Binding-site contacts:
Ligand atom CAP contacts residue ILE50 of chain 1.A at 3.5 Å (hydrophobic).
Ligand atom CLAR contacts residue GLU17 of chain 1.A at 3.6 Å.
Ligand atom OAZ contacts residue LEU28 of chain 1.A at 3.3 Å.
Ligand atom CAI contacts residue GLU17 of chain 1.A at 3.2 Å.
Ligand atom C5 contacts residue PHE31 of chain 1.A at 3.6 Å (hydrophobic).
Ligand atom CBB contacts residue GLU17 of chain 1.A at 3.6 Å.
Ligand atom NBD contacts residue ALA6 of chain 1.A at 3.6 Å.
Ligand atom C2 contacts residue ASP27 of chain 1.A at 3.5 Å.
Ligand atom C6 contacts residue PHE31 of chain 1.A at 3.4 Å (hydrophobic).
Ligand atom CAP contacts residue SER49 of chain 1.A at 3.5 Å.
Ligand atom NAG contacts residue PHE31 of chain 1.A at 3.6 Å.
Ligand atom CAV contacts residue LEU28 of chain 1.A at 3.6 Å (hydrophobic).
Ligand atom C4 contacts residue ASP27 of chain 1.A at 3.5 Å.
Ligand atom CAK contacts residue ILE94 of chain 1.A at 3.6 Å (hydrophobic).
Ligand atom CAQ contacts residue ILE50 of chain 1.A at 3.4 Å (hydrophobic).
Ligand atom N1 contacts residue ILE5 of chain 1.A at 3.6 Å.
Ligand atom CAW contacts residue LEU28 of chain 1.A at 3.5 Å (hydrophobic).
Ligand atom C5 contacts residue GLU17 of chain 1.A at 3.3 Å.
Ligand atom NBD contacts residue THR113 of chain 1.A at 3.5 Å (h-bond).
Ligand atom N3 contacts residue ASP27 of chain 1.A at 2.6 Å (salt-bridge).
Ligand atom N1 contacts residue PHE31 of chain 1.A at 3.5 Å.
Ligand atom CLAR contacts residue MET16 of chain 1.A at 3.4 Å (hydrophobic).
Ligand atom CAK contacts residue THR46 of chain 1.A at 3.5 Å.
Ligand atom N1 contacts residue ALA6 of chain 1.A at 3.5 Å.
Ligand atom CAH contacts residue GLU17 of chain 1.A at 3.3 Å.
Ligand atom C6 contacts residue GLU17 of chain 1.A at 3.5 Å.
Ligand atom NAG contacts residue ILE5 of chain 1.A at 2.9 Å (h-bond).
Ligand atom CBC contacts residue ASP27 of chain 1.A at 3.7 Å.
Ligand atom NAG contacts residue TYR100 of chain 1.A at 3.5 Å (h-bond).
Ligand atom CLAR contacts residue SER49 of chain 1.A at 3.0 Å.
Ligand atom C2 contacts residue ALA7 of chain 1.A at 3.7 Å (hydrophobic).
Ligand atom NBD contacts residue ALA7 of chain 1.A at 3.6 Å.
Ligand atom OAZ contacts residue LYS32 of chain 1.A at 3.6 Å.
Ligand atom CBB contacts residue ASP27 of chain 1.A at 3.4 Å.
Ligand atom CAM contacts residue ILE50 of chain 1.A at 3.6 Å (hydrophobic).
Ligand atom NAG contacts residue ILE94 of chain 1.A at 3.0 Å (h-bond).
Ligand atom CBC contacts residue PHE31 of chain 1.A at 3.7 Å (hydrophobic).
Ligand atom CAL contacts residue ILE50 of chain 1.A at 3.5 Å (hydrophobic).
Ligand atom CAO contacts residue ILE50 of chain 1.A at 3.6 Å (hydrophobic).
Ligand atom NBD contacts residue ASP27 of chain 1.A at 2.8 Å (salt-bridge).

A small-molecule ligand and the protein it binds are described below.
Small molecule (SMILES): CCc1nc(N)nc(N)c1C#C[C@H](C)c1cc(-c2ccc(C(N)=O)cc2)ccc1C

Sequence of chain 1.A:
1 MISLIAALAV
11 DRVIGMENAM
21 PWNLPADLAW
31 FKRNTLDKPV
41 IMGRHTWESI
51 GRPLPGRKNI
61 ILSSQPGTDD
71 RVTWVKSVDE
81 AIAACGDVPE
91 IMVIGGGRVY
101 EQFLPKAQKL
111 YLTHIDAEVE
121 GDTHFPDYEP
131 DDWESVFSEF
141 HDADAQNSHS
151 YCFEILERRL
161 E